Sequence of chain 1.A:
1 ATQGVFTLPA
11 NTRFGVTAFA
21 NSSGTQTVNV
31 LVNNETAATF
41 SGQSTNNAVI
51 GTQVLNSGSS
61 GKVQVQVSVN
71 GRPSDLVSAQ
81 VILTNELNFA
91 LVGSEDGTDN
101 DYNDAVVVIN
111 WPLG

Sequence of chain 1.E:
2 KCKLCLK

Binding-site contacts:
Ligand atom C1M contacts residue GLY114 of chain 1.D at 3.6 Å.
Ligand atom C6 contacts residue LYS8 of chain 1.E at 2.4 Å.
Ligand atom O4 contacts residue GLU95 of chain 1.A at 3.5 Å (salt-bridge).
Ligand atom C7 contacts residue LYS8 of chain 1.E at 1.3 Å.
Ligand atom O4 contacts residue CA1 of chain 1.F at 2.6 Å.
Ligand atom C4 contacts residue CA1 of chain 1.F at 3.4 Å.
Ligand atom C4 contacts residue CA1 of chain 1.G at 3.9 Å.
Ligand atom C4 contacts residue SER22 of chain 1.A at 3.3 Å.
Ligand atom O5 contacts residue LYS8 of chain 1.E at 4.0 Å.
Ligand atom O4 contacts residue ASP96 of chain 1.A at 2.6 Å (salt-bridge).
Ligand atom C2 contacts residue CA1 of chain 1.G at 3.4 Å.
Ligand atom O7A contacts residue LYS8 of chain 1.E at 2.2 Å (salt-bridge).
Ligand atom C1M contacts residue SER23 of chain 1.A at 3.3 Å.
Ligand atom O3 contacts residue CA1 of chain 1.G at 2.5 Å.
Ligand atom C4 contacts residue ASP104 of chain 1.A at 3.4 Å.
Ligand atom O3 contacts residue CA1 of chain 1.F at 2.4 Å.
Ligand atom O4 contacts residue SER22 of chain 1.A at 4.0 Å.
Ligand atom C3 contacts residue ASP104 of chain 1.A at 3.8 Å.
Ligand atom C3 contacts residue CA1 of chain 1.G at 3.4 Å.
Ligand atom O5 contacts residue SER23 of chain 1.A at 3.1 Å (h-bond).
Ligand atom O3 contacts residue ASP104 of chain 1.A at 3.0 Å (salt-bridge).
Ligand atom O4 contacts residue ASP104 of chain 1.A at 3.3 Å (salt-bridge).
Ligand atom C5 contacts residue SER22 of chain 1.A at 3.4 Å.
Ligand atom O4 contacts residue ASP99 of chain 1.A at 3.8 Å.
Ligand atom C5 contacts residue ASP96 of chain 1.A at 3.9 Å.
Ligand atom C4 contacts residue ASP96 of chain 1.A at 3.5 Å.
Ligand atom C5 contacts residue LYS8 of chain 1.E at 3.4 Å.
Ligand atom O5 contacts residue SER22 of chain 1.A at 3.5 Å (h-bond).
Ligand atom C3 contacts residue CA1 of chain 1.F at 3.4 Å.
Ligand atom C3 contacts residue ASP99 of chain 1.A at 3.2 Å.
Ligand atom O2 contacts residue GLY114 of chain 1.D at 2.6 Å (h-bond).
Ligand atom C2 contacts residue GLY114 of chain 1.D at 3.3 Å.
Ligand atom C2 contacts residue ASP99 of chain 1.A at 3.9 Å.
Ligand atom O2 contacts residue SER22 of chain 1.A at 3.3 Å.
Ligand atom O2 contacts residue ASN21 of chain 1.A at 3.1 Å (h-bond).
Ligand atom O2 contacts residue ASP104 of chain 1.A at 4.0 Å.
Ligand atom O2 contacts residue CA1 of chain 1.G at 2.6 Å.
Ligand atom O3 contacts residue ASP101 of chain 1.A at 2.9 Å (salt-bridge).
Ligand atom C1M contacts residue THR45 of chain 1.A at 3.9 Å.
Ligand atom O3 contacts residue ASP99 of chain 1.A at 2.6 Å (salt-bridge).

The small molecule below binds the protein below.
Small molecule (SMILES): C[C@@H]1O[C@@H](CC(=O)O)[C@@H](O)[C@H](O)[C@@H]1O

Sequence of chain 1.D:
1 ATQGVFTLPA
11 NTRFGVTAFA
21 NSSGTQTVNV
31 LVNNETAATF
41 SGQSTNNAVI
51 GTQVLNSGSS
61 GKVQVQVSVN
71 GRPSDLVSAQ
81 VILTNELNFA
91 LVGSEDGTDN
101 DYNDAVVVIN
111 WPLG